Binding-site contacts:
Ligand atom C08 contacts residue VAL299 of chain 1.A at 3.8 Å (hydrophobic).
Ligand atom C12 contacts residue GLU324 of chain 1.A at 3.4 Å.
Ligand atom N02 contacts residue GLU324 of chain 1.A at 2.7 Å (salt-bridge).
Ligand atom C08 contacts residue HEM1 of chain 1.C at 3.7 Å.
Ligand atom C13 contacts residue GLN210 of chain 1.A at 3.5 Å.
Ligand atom N20 contacts residue HEM1 of chain 1.C at 2.9 Å (h-bond).
Ligand atom N02 contacts residue HEM1 of chain 1.C at 3.4 Å.
Ligand atom C21 contacts residue TYR438 of chain 1.A at 3.5 Å (hydrophobic).
Ligand atom C06 contacts residue GLU324 of chain 1.A at 3.6 Å.
Ligand atom C02 contacts residue HEM1 of chain 1.C at 3.6 Å.
Ligand atom N11 contacts residue HEM1 of chain 1.C at 3.3 Å (h-bond).
Ligand atom N20 contacts residue TYR438 of chain 1.A at 3.9 Å.
Ligand atom C09 contacts residue GLN210 of chain 1.A at 3.8 Å.
Ligand atom C21 contacts residue HEM1 of chain 1.C at 3.8 Å.
Ligand atom C07 contacts residue HEM1 of chain 1.C at 3.3 Å.
Ligand atom C14 contacts residue GLN210 of chain 1.A at 3.5 Å.
Ligand atom C07 contacts residue SER317 of chain 1.A at 3.8 Å.
Ligand atom C18 contacts residue HEM1 of chain 1.C at 3.5 Å.
Ligand atom C07 contacts residue GLY318 of chain 1.A at 3.5 Å.
Ligand atom N01 contacts residue GLU324 of chain 1.A at 2.7 Å (salt-bridge).
Ligand atom C03 contacts residue PRO297 of chain 1.A at 3.8 Å (hydrophobic).
Ligand atom C15 contacts residue HEM1 of chain 1.C at 3.5 Å.
Ligand atom C03 contacts residue HEM1 of chain 1.C at 3.3 Å.
Ligand atom C14 contacts residue HEM1 of chain 1.C at 3.8 Å.
Ligand atom C19 contacts residue HEM1 of chain 1.C at 3.7 Å.
Ligand atom C07 contacts residue PHE316 of chain 1.A at 3.6 Å (hydrophobic).
Ligand atom C02 contacts residue GLU324 of chain 1.A at 3.5 Å.
Ligand atom N02 contacts residue TRP319 of chain 1.A at 3.0 Å (h-bond).
Ligand atom C22 contacts residue TYR438 of chain 1.A at 3.6 Å (hydrophobic).
Ligand atom C05 contacts residue VAL299 of chain 1.A at 3.6 Å (hydrophobic).
Ligand atom C12 contacts residue HEM1 of chain 1.C at 3.6 Å.
Ligand atom N02 contacts residue TYR320 of chain 1.A at 3.7 Å.
Ligand atom C09 contacts residue GLU324 of chain 1.A at 3.7 Å.
Ligand atom C09 contacts residue VAL299 of chain 1.A at 3.9 Å (hydrophobic).
Ligand atom C22 contacts residue HEM1 of chain 1.C at 3.4 Å.
Ligand atom C16 contacts residue HEM1 of chain 1.C at 3.2 Å.
Ligand atom C07 contacts residue PRO297 of chain 1.A at 3.9 Å (hydrophobic).
Ligand atom C08 contacts residue GLU324 of chain 1.A at 3.7 Å.
Ligand atom C02 contacts residue PRO297 of chain 1.A at 3.9 Å (hydrophobic).
Ligand atom N01 contacts residue HEM1 of chain 1.C at 3.8 Å.

Sequence of chain 1.A:
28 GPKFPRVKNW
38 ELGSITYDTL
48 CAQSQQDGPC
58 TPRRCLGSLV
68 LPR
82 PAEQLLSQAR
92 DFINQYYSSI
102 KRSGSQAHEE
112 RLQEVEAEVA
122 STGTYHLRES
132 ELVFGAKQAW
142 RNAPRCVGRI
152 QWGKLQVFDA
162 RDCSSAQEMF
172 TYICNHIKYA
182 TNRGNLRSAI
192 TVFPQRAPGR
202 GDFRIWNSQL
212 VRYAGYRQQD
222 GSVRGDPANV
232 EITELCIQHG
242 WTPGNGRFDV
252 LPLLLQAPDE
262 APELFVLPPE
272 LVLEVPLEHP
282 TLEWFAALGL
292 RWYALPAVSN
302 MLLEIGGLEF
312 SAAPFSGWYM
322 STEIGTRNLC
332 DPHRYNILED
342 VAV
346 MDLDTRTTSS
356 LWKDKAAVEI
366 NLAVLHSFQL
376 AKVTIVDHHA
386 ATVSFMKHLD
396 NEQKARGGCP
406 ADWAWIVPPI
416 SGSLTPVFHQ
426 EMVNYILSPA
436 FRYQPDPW

This protein binds this small molecule.
Small molecule (SMILES): Cc1cc(N)nc(CCc2cncc(CCCN(C)C)c2)c1